Sequence of chain 1.A:
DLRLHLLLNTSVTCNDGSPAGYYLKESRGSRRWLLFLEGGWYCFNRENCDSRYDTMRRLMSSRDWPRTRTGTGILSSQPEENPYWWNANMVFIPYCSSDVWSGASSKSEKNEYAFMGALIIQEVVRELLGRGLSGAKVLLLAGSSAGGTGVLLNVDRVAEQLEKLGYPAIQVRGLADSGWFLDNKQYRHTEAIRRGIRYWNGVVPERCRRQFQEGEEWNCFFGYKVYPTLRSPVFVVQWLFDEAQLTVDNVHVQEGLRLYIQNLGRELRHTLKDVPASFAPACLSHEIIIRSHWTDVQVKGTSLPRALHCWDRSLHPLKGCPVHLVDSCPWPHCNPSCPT

The protein below binds the small molecule below.
Small molecule (SMILES): O=C(O)Cc1ccc(-c2ccccc2)cc1

Binding-site contacts:
Ligand atom C11 contacts residue PHE242 of chain 1.A at 3.7 Å (hydrophobic).
Ligand atom C25 contacts residue THR159 of chain 1.A at 3.5 Å.
Ligand atom O2 contacts residue SER155 of chain 1.A at 3.5 Å.
Ligand atom C6 contacts residue ALA156 of chain 1.A at 3.3 Å (hydrophobic).
Ligand atom O2 contacts residue TRP51 of chain 1.A at 3.9 Å.
Ligand atom C26 contacts residue THR159 of chain 1.A at 3.8 Å.
Ligand atom CA contacts residue ALA265 of chain 1.A at 3.9 Å (hydrophobic).
Ligand atom C3 contacts residue TYR52 of chain 1.A at 3.9 Å (hydrophobic).
Ligand atom O2 contacts residue GLY50 of chain 1.A at 4.0 Å.
Ligand atom C23 contacts residue PHE242 of chain 1.A at 3.9 Å (hydrophobic).
Ligand atom C6 contacts residue SER155 of chain 1.A at 3.5 Å.
Ligand atom O contacts residue SER155 of chain 1.A at 3.3 Å.
Ligand atom C1 contacts residue PHE191 of chain 1.A at 3.0 Å (hydrophobic).
Ligand atom C25 contacts residue PHE191 of chain 1.A at 3.2 Å (hydrophobic).
Ligand atom O contacts residue ALA156 of chain 1.A at 3.2 Å (h-bond).
Ligand atom C4 contacts residue TRP51 of chain 1.A at 3.3 Å (hydrophobic).
Ligand atom C26 contacts residue PHE242 of chain 1.A at 3.5 Å (hydrophobic).
Ligand atom C11 contacts residue ILE214 of chain 1.A at 3.9 Å (hydrophobic).
Ligand atom C18 contacts residue VAL110 of chain 1.A at 3.8 Å (hydrophobic).
Ligand atom C1 contacts residue THR159 of chain 1.A at 3.9 Å.
Ligand atom C2 contacts residue PHE191 of chain 1.A at 3.8 Å (hydrophobic).
Ligand atom C18 contacts residue TYR52 of chain 1.A at 3.7 Å (hydrophobic).
Ligand atom C6 contacts residue PHE191 of chain 1.A at 3.4 Å (hydrophobic).
Ligand atom O contacts residue GLY50 of chain 1.A at 3.0 Å (h-bond).
Ligand atom C contacts residue HIS312 of chain 1.A at 3.8 Å.
Ligand atom C26 contacts residue PHE191 of chain 1.A at 3.8 Å (hydrophobic).
Ligand atom C contacts residue SER155 of chain 1.A at 3.3 Å.
Ligand atom C3 contacts residue TRP51 of chain 1.A at 3.9 Å (hydrophobic).
Ligand atom C contacts residue TRP51 of chain 1.A at 3.5 Å (hydrophobic).
Ligand atom C18 contacts residue ILE214 of chain 1.A at 3.9 Å (hydrophobic).
Ligand atom CA contacts residue TRP51 of chain 1.A at 3.9 Å (hydrophobic).
Ligand atom C contacts residue GLY50 of chain 1.A at 3.9 Å.
Ligand atom O contacts residue TRP51 of chain 1.A at 2.8 Å (h-bond).
Ligand atom CA contacts residue SER155 of chain 1.A at 3.9 Å.
Ligand atom O2 contacts residue HIS312 of chain 1.A at 3.5 Å (h-bond).
Ligand atom C contacts residue ALA156 of chain 1.A at 3.9 Å (hydrophobic).
Ligand atom C23 contacts residue ILE214 of chain 1.A at 3.1 Å (hydrophobic).
Ligand atom C1 contacts residue ALA156 of chain 1.A at 3.7 Å (hydrophobic).
Ligand atom CA contacts residue HIS312 of chain 1.A at 3.5 Å.
Ligand atom C1 contacts residue SER155 of chain 1.A at 3.9 Å.